Sequence of chain 51.C:
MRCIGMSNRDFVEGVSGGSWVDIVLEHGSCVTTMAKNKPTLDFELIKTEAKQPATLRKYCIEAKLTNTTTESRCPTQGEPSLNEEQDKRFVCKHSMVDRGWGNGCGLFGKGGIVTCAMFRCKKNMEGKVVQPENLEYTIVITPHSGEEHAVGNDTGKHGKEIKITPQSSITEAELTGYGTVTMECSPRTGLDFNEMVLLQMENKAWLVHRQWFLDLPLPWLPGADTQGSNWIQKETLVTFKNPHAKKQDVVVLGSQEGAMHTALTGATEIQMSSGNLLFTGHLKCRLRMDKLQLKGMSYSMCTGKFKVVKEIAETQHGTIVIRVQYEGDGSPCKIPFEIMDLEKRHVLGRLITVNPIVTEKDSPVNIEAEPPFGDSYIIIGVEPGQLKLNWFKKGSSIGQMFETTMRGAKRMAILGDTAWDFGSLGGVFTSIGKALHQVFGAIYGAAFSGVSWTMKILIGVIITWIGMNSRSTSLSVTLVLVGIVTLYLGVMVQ

Sequence of chain 50.E:
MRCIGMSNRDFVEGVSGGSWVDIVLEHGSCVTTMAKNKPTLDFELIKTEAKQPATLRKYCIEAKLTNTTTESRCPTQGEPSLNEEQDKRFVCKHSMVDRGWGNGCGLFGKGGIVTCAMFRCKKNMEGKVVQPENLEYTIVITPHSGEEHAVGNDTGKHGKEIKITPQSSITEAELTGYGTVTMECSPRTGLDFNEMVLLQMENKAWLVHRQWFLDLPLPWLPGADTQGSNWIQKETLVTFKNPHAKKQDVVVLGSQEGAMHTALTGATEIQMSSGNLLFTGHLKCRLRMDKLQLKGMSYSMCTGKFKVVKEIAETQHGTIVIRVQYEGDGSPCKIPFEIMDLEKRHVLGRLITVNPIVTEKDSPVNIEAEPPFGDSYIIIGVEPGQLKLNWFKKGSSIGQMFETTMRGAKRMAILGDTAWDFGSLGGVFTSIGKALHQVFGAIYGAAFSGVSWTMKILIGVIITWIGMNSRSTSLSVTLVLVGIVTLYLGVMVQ

Binding-site contacts:
Ligand atom N2 contacts residue ASN67 of chain 51.C at 2.9 Å (h-bond).
Ligand atom C4 contacts residue ASN67 of chain 51.C at 4.2 Å.
Ligand atom C7 contacts residue PHE90 of chain 51.C at 4.2 Å (hydrophobic).
Ligand atom C8 contacts residue SER300 of chain 50.E at 1.9 Å.
Ligand atom C3 contacts residue ASN67 of chain 51.C at 3.8 Å.
Ligand atom C8 contacts residue MET118 of chain 51.C at 3.8 Å (hydrophobic).
Ligand atom C7 contacts residue ASN67 of chain 51.C at 3.3 Å.
Ligand atom N2 contacts residue MET118 of chain 51.C at 3.6 Å.
Ligand atom C2 contacts residue MET118 of chain 51.C at 4.5 Å (hydrophobic).
Ligand atom O7 contacts residue SER300 of chain 50.E at 4.3 Å.
Ligand atom C1 contacts residue MET118 of chain 51.C at 4.1 Å (hydrophobic).
Ligand atom C7 contacts residue SER300 of chain 50.E at 3.4 Å.
Ligand atom C2 contacts residue ASN67 of chain 51.C at 2.5 Å.
Ligand atom C1 contacts residue ASN67 of chain 51.C at 1.4 Å.
Ligand atom C8 contacts residue PHE90 of chain 51.C at 3.7 Å (hydrophobic).
Ligand atom C7 contacts residue MET118 of chain 51.C at 4.0 Å (hydrophobic).
Ligand atom C8 contacts residue ARG89 of chain 51.C at 3.3 Å.
Ligand atom O7 contacts residue PHE90 of chain 51.C at 4.4 Å.
Ligand atom C5 contacts residue ASN67 of chain 51.C at 3.7 Å.
Ligand atom O5 contacts residue ASN67 of chain 51.C at 2.4 Å (h-bond).
Ligand atom C8 contacts residue ASN67 of chain 51.C at 4.4 Å.
Ligand atom N2 contacts residue SER300 of chain 50.E at 3.9 Å.
Ligand atom O7 contacts residue ASN67 of chain 51.C at 3.3 Å (h-bond).

The protein below binds the small molecule below.
Small molecule (SMILES): CC(=O)N[C@@H]1[C@@H](O)[C@H](O)[C@@H](CO)O[C@H]1O